This small molecule binds to this protein.
Small molecule (SMILES): CC(=O)N[C@H]1[C@H](O[C@H]2[C@H](O)[C@@H](NC(C)=O)CO[C@@H]2CO)O[C@H](CO)[C@@H](O)[C@@H]1O

Sequence of chain 1.B:
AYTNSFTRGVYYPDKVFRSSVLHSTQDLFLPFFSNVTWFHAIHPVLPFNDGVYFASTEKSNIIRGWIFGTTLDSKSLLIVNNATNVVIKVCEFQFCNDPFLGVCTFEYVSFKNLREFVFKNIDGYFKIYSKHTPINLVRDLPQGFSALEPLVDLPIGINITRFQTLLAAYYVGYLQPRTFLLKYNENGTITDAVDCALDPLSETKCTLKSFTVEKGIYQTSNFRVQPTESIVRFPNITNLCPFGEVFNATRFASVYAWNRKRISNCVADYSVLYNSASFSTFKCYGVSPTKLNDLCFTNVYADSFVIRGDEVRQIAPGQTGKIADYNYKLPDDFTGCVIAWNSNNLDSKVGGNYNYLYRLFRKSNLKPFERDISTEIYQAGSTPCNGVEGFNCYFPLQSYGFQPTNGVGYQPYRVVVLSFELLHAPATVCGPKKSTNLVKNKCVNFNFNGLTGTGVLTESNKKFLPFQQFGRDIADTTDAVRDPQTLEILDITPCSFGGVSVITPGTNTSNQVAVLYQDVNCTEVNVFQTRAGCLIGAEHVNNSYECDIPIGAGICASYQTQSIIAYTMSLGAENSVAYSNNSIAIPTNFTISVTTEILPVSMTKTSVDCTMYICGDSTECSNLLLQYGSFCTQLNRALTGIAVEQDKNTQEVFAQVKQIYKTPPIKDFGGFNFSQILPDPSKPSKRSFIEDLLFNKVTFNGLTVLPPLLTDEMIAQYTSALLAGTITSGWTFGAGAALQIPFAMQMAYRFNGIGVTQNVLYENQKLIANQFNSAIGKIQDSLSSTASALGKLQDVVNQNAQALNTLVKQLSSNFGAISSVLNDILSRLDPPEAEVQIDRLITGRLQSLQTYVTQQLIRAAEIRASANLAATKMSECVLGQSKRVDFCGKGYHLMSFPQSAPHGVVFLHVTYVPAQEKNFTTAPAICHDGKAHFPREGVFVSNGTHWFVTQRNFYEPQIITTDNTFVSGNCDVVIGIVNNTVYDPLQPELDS

Binding-site contacts:
Ligand atom C3 contacts residue SER803 of chain 1.B at 4.4 Å.
Ligand atom C7 contacts residue ASN801 of chain 1.B at 3.5 Å.
Ligand atom C2 contacts residue SER803 of chain 1.B at 4.5 Å.
Ligand atom N2 contacts residue ASN801 of chain 1.B at 2.9 Å (h-bond).
Ligand atom O5 contacts residue SER803 of chain 1.B at 3.8 Å.
Ligand atom C1 contacts residue ASN801 of chain 1.B at 1.4 Å.
Ligand atom C6 contacts residue ASN801 of chain 1.B at 4.5 Å.
Ligand atom C5 contacts residue SER803 of chain 1.B at 3.8 Å.
Ligand atom C3 contacts residue ASN801 of chain 1.B at 3.7 Å.
Ligand atom C4 contacts residue SER803 of chain 1.B at 4.5 Å.
Ligand atom C2 contacts residue ASN801 of chain 1.B at 2.4 Å.
Ligand atom C4 contacts residue ASN801 of chain 1.B at 4.2 Å.
Ligand atom C5 contacts residue GLN804 of chain 1.B at 4.2 Å.
Ligand atom O5 contacts residue GLN804 of chain 1.B at 4.5 Å.
Ligand atom C1 contacts residue SER803 of chain 1.B at 3.5 Å.
Ligand atom C6 contacts residue GLN804 of chain 1.B at 3.6 Å.
Ligand atom C8 contacts residue GLN804 of chain 1.B at 3.9 Å.
Ligand atom C8 contacts residue GLN935 of chain 1.B at 4.1 Å.
Ligand atom O7 contacts residue SER803 of chain 1.B at 4.2 Å.
Ligand atom O5 contacts residue ASN801 of chain 1.B at 2.1 Å (h-bond).
Ligand atom C5 contacts residue ASN801 of chain 1.B at 3.5 Å.
Ligand atom O7 contacts residue ASN801 of chain 1.B at 3.7 Å.